This protein binds this small molecule.
Small molecule (SMILES): CC(=O)N[C@@H]1[C@@H](O)[C@H](O)[C@@H](CO)O[C@H]1O

Binding-site contacts:
Ligand atom O6 contacts residue PRO32 of chain 1.B at 4.2 Å.
Ligand atom C2 contacts residue ASN70 of chain 1.C at 2.4 Å.
Ligand atom O7 contacts residue ASN70 of chain 1.C at 3.5 Å (h-bond).
Ligand atom C5 contacts residue PRO32 of chain 1.B at 4.0 Å (hydrophobic).
Ligand atom C7 contacts residue ASN70 of chain 1.C at 3.5 Å.
Ligand atom C3 contacts residue ASN70 of chain 1.C at 3.8 Å.
Ligand atom C4 contacts residue ASN70 of chain 1.C at 4.2 Å.
Ligand atom C6 contacts residue PRO32 of chain 1.B at 3.9 Å (hydrophobic).
Ligand atom C1 contacts residue ASN70 of chain 1.C at 1.4 Å.
Ligand atom N2 contacts residue ASN70 of chain 1.C at 2.9 Å (h-bond).
Ligand atom O5 contacts residue PRO32 of chain 1.B at 3.3 Å.
Ligand atom O5 contacts residue ASN70 of chain 1.C at 2.4 Å (h-bond).
Ligand atom C5 contacts residue ASN70 of chain 1.C at 3.6 Å.
Ligand atom C1 contacts residue PRO32 of chain 1.B at 3.9 Å (hydrophobic).

Sequence of chain 1.C:
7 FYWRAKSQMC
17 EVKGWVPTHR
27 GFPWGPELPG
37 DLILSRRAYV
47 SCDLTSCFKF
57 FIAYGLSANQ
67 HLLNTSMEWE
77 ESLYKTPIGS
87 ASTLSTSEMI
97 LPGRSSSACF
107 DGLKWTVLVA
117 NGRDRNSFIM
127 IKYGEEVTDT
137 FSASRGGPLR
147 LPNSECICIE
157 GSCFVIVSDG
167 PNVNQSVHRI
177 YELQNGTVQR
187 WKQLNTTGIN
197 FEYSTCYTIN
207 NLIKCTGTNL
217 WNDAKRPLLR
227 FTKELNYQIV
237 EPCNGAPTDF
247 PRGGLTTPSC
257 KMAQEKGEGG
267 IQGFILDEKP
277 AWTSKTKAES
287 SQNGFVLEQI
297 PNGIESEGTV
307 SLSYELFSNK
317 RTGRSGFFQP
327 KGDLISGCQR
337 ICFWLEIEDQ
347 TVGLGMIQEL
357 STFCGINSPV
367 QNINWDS

Sequence of chain 1.B:
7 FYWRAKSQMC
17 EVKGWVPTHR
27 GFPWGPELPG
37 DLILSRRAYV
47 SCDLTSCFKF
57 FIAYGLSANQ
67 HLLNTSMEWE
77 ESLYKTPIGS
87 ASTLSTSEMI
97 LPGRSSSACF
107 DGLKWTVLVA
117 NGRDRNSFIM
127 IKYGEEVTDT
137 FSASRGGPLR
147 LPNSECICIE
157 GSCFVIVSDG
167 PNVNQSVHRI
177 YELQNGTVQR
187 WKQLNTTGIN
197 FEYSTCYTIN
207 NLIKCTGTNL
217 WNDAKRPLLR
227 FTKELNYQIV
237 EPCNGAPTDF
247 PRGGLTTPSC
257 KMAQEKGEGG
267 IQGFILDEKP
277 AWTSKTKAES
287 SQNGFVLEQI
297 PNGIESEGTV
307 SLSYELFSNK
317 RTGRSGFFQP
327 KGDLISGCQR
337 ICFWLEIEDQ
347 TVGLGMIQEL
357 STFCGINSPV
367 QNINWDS